A small-molecule ligand and the protein it binds are described below.
Small molecule (SMILES): O=c1c(O)c(CCOP(=O)(O)O)ccn1CP(=O)(O)O

Binding-site contacts:
Ligand atom OAG contacts residue ARG280 of chain 1.A at 2.7 Å (salt-bridge).
Ligand atom OAF contacts residue LYS182 of chain 1.B at 2.7 Å (salt-bridge).
Ligand atom CAJ contacts residue HIS178 of chain 1.B at 3.3 Å.
Ligand atom CAP contacts residue ASP83 of chain 1.B at 3.3 Å.
Ligand atom OAD contacts residue ASP83 of chain 1.B at 2.2 Å (salt-bridge).
Ligand atom CAO contacts residue HIS178 of chain 1.B at 3.6 Å.
Ligand atom OAF contacts residue SER212 of chain 1.B at 3.2 Å (h-bond).
Ligand atom NAR contacts residue HIS178 of chain 1.B at 3.4 Å.
Ligand atom OAA contacts residue ASN253 of chain 1.B at 3.0 Å.
Ligand atom OAF contacts residue GLY211 of chain 1.B at 3.0 Å.
Ligand atom OAB contacts residue ASP255 of chain 1.B at 2.8 Å (salt-bridge).
Ligand atom CAI contacts residue ASP255 of chain 1.B at 3.0 Å.
Ligand atom OAD contacts residue HIS84 of chain 1.B at 3.6 Å.
Ligand atom CAQ contacts residue ASP83 of chain 1.B at 3.1 Å.
Ligand atom OAB contacts residue SER213 of chain 1.B at 2.4 Å (h-bond).
Ligand atom CAL contacts residue ASP83 of chain 1.B at 2.7 Å.
Ligand atom CAL contacts residue ASN24 of chain 1.B at 3.4 Å.
Ligand atom OAF contacts residue SER213 of chain 1.B at 2.9 Å (h-bond).
Ligand atom CAP contacts residue ASP255 of chain 1.B at 3.5 Å.
Ligand atom CAI contacts residue HIS178 of chain 1.B at 3.6 Å.
Ligand atom CAQ contacts residue ZN1 of chain 1.E at 3.0 Å.
Ligand atom OAD contacts residue ZN1 of chain 1.E at 2.9 Å.
Ligand atom PAS contacts residue SER213 of chain 1.B at 3.4 Å.
Ligand atom OAD contacts residue GLN48 of chain 1.B at 3.5 Å (h-bond).
Ligand atom CAM contacts residue GLY211 of chain 1.B at 3.5 Å.
Ligand atom OAA contacts residue ZN1 of chain 1.E at 2.7 Å.
Ligand atom PAT contacts residue ARG280 of chain 1.A at 3.5 Å.
Ligand atom OAE contacts residue GLY179 of chain 1.B at 2.8 Å (h-bond).
Ligand atom OAC contacts residue ARG280 of chain 1.A at 3.0 Å (salt-bridge).
Ligand atom OAB contacts residue SER256 of chain 1.B at 2.7 Å (h-bond).
Ligand atom CAO contacts residue ZN1 of chain 1.E at 2.9 Å.
Ligand atom OAN contacts residue ARG259 of chain 1.B at 3.5 Å (salt-bridge).
Ligand atom PAS contacts residue SER256 of chain 1.B at 3.5 Å.
Ligand atom OAE contacts residue SER256 of chain 1.B at 2.8 Å (h-bond).
Ligand atom OAG contacts residue SER50 of chain 1.B at 2.5 Å (h-bond).
Ligand atom CAJ contacts residue ASP255 of chain 1.B at 3.4 Å.
Ligand atom OAD contacts residue ASN24 of chain 1.B at 3.6 Å.
Ligand atom PAT contacts residue SER50 of chain 1.B at 3.3 Å.
Ligand atom OAC contacts residue ARG259 of chain 1.B at 3.2 Å (salt-bridge).
Ligand atom OAH contacts residue SER50 of chain 1.B at 3.3 Å (h-bond).

Sequence of chain 1.A:
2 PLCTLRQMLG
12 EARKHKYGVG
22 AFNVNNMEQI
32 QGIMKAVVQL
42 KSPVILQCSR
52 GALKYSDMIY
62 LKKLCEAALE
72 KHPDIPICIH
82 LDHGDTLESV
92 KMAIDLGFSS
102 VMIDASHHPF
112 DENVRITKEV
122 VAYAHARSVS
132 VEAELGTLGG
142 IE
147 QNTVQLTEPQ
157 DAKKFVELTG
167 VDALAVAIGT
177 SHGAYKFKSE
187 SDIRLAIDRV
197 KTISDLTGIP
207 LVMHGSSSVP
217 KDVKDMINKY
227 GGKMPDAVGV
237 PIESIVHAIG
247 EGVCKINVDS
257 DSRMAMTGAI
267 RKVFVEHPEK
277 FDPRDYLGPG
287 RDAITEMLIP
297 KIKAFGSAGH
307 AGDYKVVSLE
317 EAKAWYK

Sequence of chain 1.B:
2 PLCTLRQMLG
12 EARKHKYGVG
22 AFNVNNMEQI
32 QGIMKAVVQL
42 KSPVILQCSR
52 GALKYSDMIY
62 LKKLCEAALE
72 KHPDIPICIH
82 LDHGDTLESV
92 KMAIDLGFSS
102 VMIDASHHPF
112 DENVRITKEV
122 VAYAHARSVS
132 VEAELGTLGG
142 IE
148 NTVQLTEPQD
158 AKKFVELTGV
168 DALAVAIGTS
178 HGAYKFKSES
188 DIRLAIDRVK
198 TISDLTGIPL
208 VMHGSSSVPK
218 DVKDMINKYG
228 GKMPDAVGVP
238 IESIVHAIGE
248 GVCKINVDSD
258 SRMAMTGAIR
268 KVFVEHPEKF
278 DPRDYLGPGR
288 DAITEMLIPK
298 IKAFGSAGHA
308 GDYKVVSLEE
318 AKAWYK